Binding-site contacts:
Ligand atom C1 contacts residue VAL1 of chain 1.D at 2.4 Å (hydrophobic).
Ligand atom C3 contacts residue HIS143 of chain 1.B at 4.2 Å.
Ligand atom C6 contacts residue LYS82 of chain 1.D at 3.6 Å.
Ligand atom C2 contacts residue HIS2 of chain 1.D at 3.7 Å.
Ligand atom C1A contacts residue HIS146 of chain 1.B at 4.5 Å.
Ligand atom C1A contacts residue VAL1 of chain 1.D at 1.3 Å (hydrophobic).
Ligand atom O1A contacts residue VAL1 of chain 1.D at 2.2 Å (h-bond).
Ligand atom C1A contacts residue HIS2 of chain 1.D at 3.6 Å.
Ligand atom C4 contacts residue LYS82 of chain 1.D at 2.9 Å.
Ligand atom O5A contacts residue LYS82 of chain 1.D at 2.2 Å (salt-bridge).
Ligand atom C2 contacts residue HIS143 of chain 1.B at 4.4 Å.
Ligand atom C5 contacts residue LYS82 of chain 1.B at 4.3 Å.
Ligand atom C3A contacts residue HIS143 of chain 1.B at 3.4 Å.
Ligand atom C3A contacts residue LYS82 of chain 1.B at 1.3 Å.
Ligand atom O3A contacts residue HIS2 of chain 1.D at 4.1 Å.
Ligand atom C6 contacts residue VAL1 of chain 1.D at 2.8 Å (hydrophobic).
Ligand atom C5 contacts residue VAL1 of chain 1.D at 4.2 Å (hydrophobic).
Ligand atom C2 contacts residue LYS82 of chain 1.B at 3.7 Å.
Ligand atom C5A contacts residue LYS82 of chain 1.D at 1.3 Å.
Ligand atom C1 contacts residue HIS2 of chain 1.D at 4.2 Å.
Ligand atom C5 contacts residue LYS82 of chain 1.D at 2.4 Å.
Ligand atom C3 contacts residue LYS82 of chain 1.D at 4.3 Å.
Ligand atom O1A contacts residue HIS2 of chain 1.D at 3.0 Å (h-bond).
Ligand atom C3 contacts residue LYS82 of chain 1.B at 2.4 Å.
Ligand atom O3A contacts residue HIS143 of chain 1.B at 2.7 Å (h-bond).
Ligand atom C2 contacts residue VAL1 of chain 1.D at 3.6 Å (hydrophobic).
Ligand atom O5A contacts residue ALA140 of chain 1.D at 4.4 Å.
Ligand atom O5A contacts residue ASN139 of chain 1.D at 4.3 Å.
Ligand atom C4 contacts residue LYS82 of chain 1.B at 2.9 Å.
Ligand atom O1A contacts residue HIS146 of chain 1.B at 3.3 Å (h-bond).
Ligand atom O3A contacts residue LYS82 of chain 1.B at 2.2 Å (salt-bridge).

Sequence of chain 1.B:
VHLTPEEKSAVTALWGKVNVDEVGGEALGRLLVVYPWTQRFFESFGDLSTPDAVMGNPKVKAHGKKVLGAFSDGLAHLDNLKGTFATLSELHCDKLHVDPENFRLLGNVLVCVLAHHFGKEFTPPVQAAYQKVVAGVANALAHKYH

Sequence of chain 1.D:
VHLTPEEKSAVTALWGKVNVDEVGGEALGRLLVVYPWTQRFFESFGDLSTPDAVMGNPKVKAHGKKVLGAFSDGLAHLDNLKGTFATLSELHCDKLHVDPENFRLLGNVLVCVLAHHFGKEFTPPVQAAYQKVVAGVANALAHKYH

The small molecule below binds the protein below.
Small molecule (SMILES): O=C(O)c1cc(C(=O)O)cc(C(=O)O)c1